This small molecule binds to this protein.
Small molecule (SMILES): NC1=NCc2ccccc21

Sequence of chain 1.B:
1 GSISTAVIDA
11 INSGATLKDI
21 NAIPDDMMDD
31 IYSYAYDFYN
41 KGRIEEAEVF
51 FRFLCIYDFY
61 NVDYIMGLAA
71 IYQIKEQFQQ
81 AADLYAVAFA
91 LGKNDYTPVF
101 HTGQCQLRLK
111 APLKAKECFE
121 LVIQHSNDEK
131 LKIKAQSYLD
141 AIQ

Sequence of chain 1.A:
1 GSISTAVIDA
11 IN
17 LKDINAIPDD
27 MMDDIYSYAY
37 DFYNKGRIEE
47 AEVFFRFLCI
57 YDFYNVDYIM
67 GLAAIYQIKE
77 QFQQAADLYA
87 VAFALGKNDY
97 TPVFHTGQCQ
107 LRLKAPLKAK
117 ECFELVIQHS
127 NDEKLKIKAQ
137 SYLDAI

Binding-site contacts:
Ligand atom N10 contacts residue GLU117 of chain 1.B at 2.9 Å (salt-bridge).
Ligand atom C1 contacts residue PHE89 of chain 1.B at 4.0 Å (hydrophobic).
Ligand atom C7 contacts residue PHE89 of chain 1.B at 4.0 Å (hydrophobic).
Ligand atom N8 contacts residue LEU121 of chain 1.B at 4.0 Å.
Ligand atom N10 contacts residue CYS118 of chain 1.B at 3.8 Å.
Ligand atom C2 contacts residue LYS93 of chain 1.A at 4.4 Å.
Ligand atom C7 contacts residue LYS93 of chain 1.A at 3.2 Å.
Ligand atom C2 contacts residue THR102 of chain 1.B at 3.4 Å.
Ligand atom N8 contacts residue GLU117 of chain 1.B at 4.2 Å.
Ligand atom C6 contacts residue ALA86 of chain 1.B at 4.4 Å (hydrophobic).
Ligand atom C5 contacts residue VAL99 of chain 1.B at 4.0 Å (hydrophobic).
Ligand atom C1 contacts residue TYR85 of chain 1.B at 4.3 Å (hydrophobic).
Ligand atom C7 contacts residue LEU121 of chain 1.B at 3.9 Å (hydrophobic).
Ligand atom N10 contacts residue LYS93 of chain 1.A at 4.0 Å.
Ligand atom C3 contacts residue LYS93 of chain 1.A at 4.1 Å.
Ligand atom C4 contacts residue VAL99 of chain 1.B at 4.5 Å (hydrophobic).
Ligand atom C1 contacts residue ALA86 of chain 1.B at 3.6 Å (hydrophobic).
Ligand atom C7 contacts residue PHE89 of chain 1.A at 4.2 Å (hydrophobic).
Ligand atom C5 contacts residue LYS93 of chain 1.A at 3.7 Å.
Ligand atom C4 contacts residue CYS118 of chain 1.B at 4.3 Å (hydrophobic).
Ligand atom C3 contacts residue CYS118 of chain 1.B at 3.8 Å (hydrophobic).
Ligand atom N8 contacts residue TYR96 of chain 1.A at 4.0 Å.
Ligand atom C2 contacts residue PRO98 of chain 1.B at 4.4 Å (hydrophobic).
Ligand atom C9 contacts residue CYS118 of chain 1.B at 4.3 Å (hydrophobic).
Ligand atom N8 contacts residue LYS93 of chain 1.A at 3.1 Å (salt-bridge).
Ligand atom C1 contacts residue THR102 of chain 1.B at 4.3 Å.
Ligand atom C9 contacts residue LYS93 of chain 1.A at 3.4 Å.
Ligand atom C6 contacts residue VAL99 of chain 1.B at 3.6 Å (hydrophobic).
Ligand atom C5 contacts residue PHE89 of chain 1.B at 4.2 Å (hydrophobic).
Ligand atom C9 contacts residue GLU117 of chain 1.B at 3.9 Å.
Ligand atom C6 contacts residue PHE89 of chain 1.B at 3.5 Å (hydrophobic).
Ligand atom C4 contacts residue LYS93 of chain 1.A at 3.8 Å.
Ligand atom C2 contacts residue VAL99 of chain 1.B at 4.2 Å (hydrophobic).
Ligand atom C2 contacts residue ALA86 of chain 1.B at 4.0 Å (hydrophobic).
Ligand atom C1 contacts residue VAL99 of chain 1.B at 3.8 Å (hydrophobic).
Ligand atom C7 contacts residue TYR96 of chain 1.A at 3.4 Å (hydrophobic).
Ligand atom C3 contacts residue THR102 of chain 1.B at 3.7 Å.
Ligand atom C6 contacts residue PHE89 of chain 1.A at 4.4 Å (hydrophobic).